Sequence of chain 1.B:
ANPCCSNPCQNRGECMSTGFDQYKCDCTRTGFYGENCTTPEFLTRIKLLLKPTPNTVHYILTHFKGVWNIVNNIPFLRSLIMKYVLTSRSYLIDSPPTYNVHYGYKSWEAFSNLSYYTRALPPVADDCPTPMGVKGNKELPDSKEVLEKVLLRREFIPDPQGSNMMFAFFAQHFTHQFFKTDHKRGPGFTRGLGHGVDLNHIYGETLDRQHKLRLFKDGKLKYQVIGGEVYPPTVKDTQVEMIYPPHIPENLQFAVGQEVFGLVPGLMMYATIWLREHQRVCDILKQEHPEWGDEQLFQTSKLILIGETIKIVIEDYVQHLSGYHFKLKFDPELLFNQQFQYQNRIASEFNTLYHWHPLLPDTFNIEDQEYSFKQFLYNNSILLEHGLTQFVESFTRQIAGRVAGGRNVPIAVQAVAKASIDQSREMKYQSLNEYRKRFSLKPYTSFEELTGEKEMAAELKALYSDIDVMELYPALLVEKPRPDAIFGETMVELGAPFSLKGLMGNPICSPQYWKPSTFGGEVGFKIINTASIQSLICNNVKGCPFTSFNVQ

The small molecule below binds the protein below.
Small molecule (SMILES): CC(=O)N[C@@H]1[C@@H](O)[C@H](O)[C@@H](CO)O[C@H]1O

Sequence of chain 1.A:
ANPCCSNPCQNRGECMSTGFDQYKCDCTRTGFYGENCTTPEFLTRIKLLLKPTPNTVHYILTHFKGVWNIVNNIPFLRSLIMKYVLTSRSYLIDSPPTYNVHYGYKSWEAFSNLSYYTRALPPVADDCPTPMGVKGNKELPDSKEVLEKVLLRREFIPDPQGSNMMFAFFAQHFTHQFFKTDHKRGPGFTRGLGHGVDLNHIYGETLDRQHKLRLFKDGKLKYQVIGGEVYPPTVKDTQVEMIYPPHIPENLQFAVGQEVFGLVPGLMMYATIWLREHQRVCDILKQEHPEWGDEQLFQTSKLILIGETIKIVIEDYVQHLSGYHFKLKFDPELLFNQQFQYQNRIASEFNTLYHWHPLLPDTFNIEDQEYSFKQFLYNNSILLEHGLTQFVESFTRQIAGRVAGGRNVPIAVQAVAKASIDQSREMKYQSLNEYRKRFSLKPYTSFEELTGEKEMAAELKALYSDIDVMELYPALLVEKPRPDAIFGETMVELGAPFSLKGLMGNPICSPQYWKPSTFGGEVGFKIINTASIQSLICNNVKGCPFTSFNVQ

Binding-site contacts:
Ligand atom C7 contacts residue SER115 of chain 1.B at 4.1 Å.
Ligand atom C8 contacts residue SER115 of chain 1.B at 3.6 Å.
Ligand atom O5 contacts residue TYR116 of chain 1.B at 3.8 Å.
Ligand atom C3 contacts residue ASN113 of chain 1.B at 3.8 Å.
Ligand atom O5 contacts residue ASN113 of chain 1.B at 2.3 Å (h-bond).
Ligand atom C1 contacts residue SER115 of chain 1.B at 4.5 Å.
Ligand atom O7 contacts residue LEU207 of chain 1.A at 4.4 Å.
Ligand atom N2 contacts residue ARG185 of chain 1.B at 3.7 Å.
Ligand atom O7 contacts residue ASN113 of chain 1.B at 3.5 Å (h-bond).
Ligand atom C2 contacts residue GLU109 of chain 1.B at 4.4 Å.
Ligand atom O6 contacts residue GLU109 of chain 1.B at 4.1 Å.
Ligand atom C8 contacts residue ASN113 of chain 1.B at 4.1 Å.
Ligand atom O6 contacts residue LEU207 of chain 1.A at 3.6 Å.
Ligand atom C7 contacts residue ASN113 of chain 1.B at 3.4 Å.
Ligand atom C2 contacts residue ARG185 of chain 1.B at 4.3 Å.
Ligand atom N2 contacts residue ASN113 of chain 1.B at 2.9 Å (h-bond).
Ligand atom N2 contacts residue SER115 of chain 1.B at 3.6 Å (h-bond).
Ligand atom C1 contacts residue ASN113 of chain 1.B at 1.4 Å.
Ligand atom C5 contacts residue TYR116 of chain 1.B at 4.1 Å (hydrophobic).
Ligand atom C5 contacts residue GLU109 of chain 1.B at 4.4 Å.
Ligand atom C5 contacts residue ASN113 of chain 1.B at 3.6 Å.
Ligand atom O3 contacts residue ARG185 of chain 1.B at 4.0 Å.
Ligand atom C6 contacts residue TYR116 of chain 1.B at 3.7 Å (hydrophobic).
Ligand atom C5 contacts residue PHE189 of chain 1.B at 4.2 Å (hydrophobic).
Ligand atom C4 contacts residue LEU207 of chain 1.A at 4.2 Å (hydrophobic).
Ligand atom O3 contacts residue LEU207 of chain 1.A at 4.5 Å.
Ligand atom C1 contacts residue TYR116 of chain 1.B at 4.5 Å (hydrophobic).
Ligand atom C4 contacts residue ASN113 of chain 1.B at 4.2 Å.
Ligand atom O5 contacts residue GLU109 of chain 1.B at 3.1 Å (salt-bridge).
Ligand atom C2 contacts residue ASN113 of chain 1.B at 2.4 Å.
Ligand atom C3 contacts residue ARG185 of chain 1.B at 3.7 Å.
Ligand atom C1 contacts residue GLU109 of chain 1.B at 3.5 Å.
Ligand atom O6 contacts residue TYR116 of chain 1.B at 4.1 Å.